The protein below binds the small molecule below.
Small molecule (SMILES): CC(=O)N[C@H]1[C@H](O[C@H]2[C@H](O)[C@@H](NC(C)=O)CO[C@@H]2CO)O[C@H](CO)[C@@H](O)[C@@H]1O

Binding-site contacts:
Ligand atom C6 contacts residue GLN920 of chain 1.A at 4.2 Å.
Ligand atom C8 contacts residue THR710 of chain 1.A at 3.8 Å.
Ligand atom C2 contacts residue ASN711 of chain 1.A at 2.5 Å.
Ligand atom C7 contacts residue ASN711 of chain 1.A at 3.5 Å.
Ligand atom O7 contacts residue LEU916 of chain 1.A at 3.3 Å.
Ligand atom N2 contacts residue LEU916 of chain 1.A at 4.3 Å.
Ligand atom C7 contacts residue GLN1065 of chain 1.A at 3.6 Å.
Ligand atom C5 contacts residue LEU916 of chain 1.A at 4.3 Å (hydrophobic).
Ligand atom C2 contacts residue GLN1065 of chain 1.A at 4.1 Å.
Ligand atom C1 contacts residue ASN711 of chain 1.A at 1.4 Å.
Ligand atom C7 contacts residue LEU916 of chain 1.A at 3.8 Å (hydrophobic).
Ligand atom C8 contacts residue ASN711 of chain 1.A at 4.1 Å.
Ligand atom N2 contacts residue GLN1065 of chain 1.A at 4.2 Å.
Ligand atom O7 contacts residue GLN1065 of chain 1.A at 3.1 Å (h-bond).
Ligand atom C4 contacts residue ASN711 of chain 1.A at 4.2 Å.
Ligand atom C5 contacts residue ASN711 of chain 1.A at 3.6 Å.
Ligand atom O7 contacts residue ASN711 of chain 1.A at 3.9 Å.
Ligand atom C3 contacts residue ASN711 of chain 1.A at 3.8 Å.
Ligand atom N2 contacts residue ASN711 of chain 1.A at 2.9 Å (h-bond).
Ligand atom C5 contacts residue GLN920 of chain 1.A at 4.3 Å.
Ligand atom O5 contacts residue ASN711 of chain 1.A at 2.4 Å (h-bond).
Ligand atom C1 contacts residue GLN1065 of chain 1.A at 4.2 Å.
Ligand atom C8 contacts residue GLN1065 of chain 1.A at 4.4 Å.
Ligand atom O4 contacts residue LEU916 of chain 1.A at 4.0 Å.

Sequence of chain 1.A:
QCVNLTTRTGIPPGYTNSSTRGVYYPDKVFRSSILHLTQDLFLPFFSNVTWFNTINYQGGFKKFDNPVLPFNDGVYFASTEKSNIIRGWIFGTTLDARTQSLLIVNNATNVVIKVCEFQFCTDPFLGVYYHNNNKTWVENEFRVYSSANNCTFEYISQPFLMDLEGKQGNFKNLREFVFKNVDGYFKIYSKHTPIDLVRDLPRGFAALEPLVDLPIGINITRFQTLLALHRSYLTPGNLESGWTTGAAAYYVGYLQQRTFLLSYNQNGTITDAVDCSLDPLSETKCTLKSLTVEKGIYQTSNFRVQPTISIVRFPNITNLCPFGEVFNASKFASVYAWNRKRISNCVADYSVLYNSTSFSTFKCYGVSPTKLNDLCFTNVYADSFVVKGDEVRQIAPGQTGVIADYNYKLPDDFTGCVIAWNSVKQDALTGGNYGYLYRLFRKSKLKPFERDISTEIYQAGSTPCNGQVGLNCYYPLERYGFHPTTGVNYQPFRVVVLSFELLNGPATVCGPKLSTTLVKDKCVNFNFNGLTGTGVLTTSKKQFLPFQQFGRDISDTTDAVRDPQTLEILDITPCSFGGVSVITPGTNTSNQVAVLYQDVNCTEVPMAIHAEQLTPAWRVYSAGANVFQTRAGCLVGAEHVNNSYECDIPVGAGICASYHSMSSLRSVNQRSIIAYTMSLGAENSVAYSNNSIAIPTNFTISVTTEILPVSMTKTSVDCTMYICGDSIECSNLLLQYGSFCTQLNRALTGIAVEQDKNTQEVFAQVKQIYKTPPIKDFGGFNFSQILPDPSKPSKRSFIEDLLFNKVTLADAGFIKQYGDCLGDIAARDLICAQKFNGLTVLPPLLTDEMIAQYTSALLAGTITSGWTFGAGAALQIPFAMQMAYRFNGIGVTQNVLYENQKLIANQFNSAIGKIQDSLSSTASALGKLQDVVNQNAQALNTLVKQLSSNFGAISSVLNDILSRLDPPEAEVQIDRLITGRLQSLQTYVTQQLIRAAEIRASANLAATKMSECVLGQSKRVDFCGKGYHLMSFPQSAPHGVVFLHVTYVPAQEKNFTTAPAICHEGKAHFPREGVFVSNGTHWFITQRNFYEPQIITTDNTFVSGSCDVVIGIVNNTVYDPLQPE